Sequence of chain 1.I:
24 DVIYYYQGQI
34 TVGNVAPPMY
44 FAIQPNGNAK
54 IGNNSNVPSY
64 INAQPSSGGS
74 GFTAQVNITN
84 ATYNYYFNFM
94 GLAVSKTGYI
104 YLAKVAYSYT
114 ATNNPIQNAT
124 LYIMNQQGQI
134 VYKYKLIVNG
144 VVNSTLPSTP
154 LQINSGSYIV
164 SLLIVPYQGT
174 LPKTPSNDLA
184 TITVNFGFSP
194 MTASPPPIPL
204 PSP

Binding-site contacts:
Ligand atom O7 contacts residue ALA52 of chain 1.H at 3.6 Å (h-bond).
Ligand atom O5 contacts residue ASN56 of chain 1.H at 2.4 Å (h-bond).
Ligand atom O3 contacts residue PRO199 of chain 1.I at 4.1 Å.
Ligand atom O6 contacts residue PRO198 of chain 1.I at 3.7 Å.
Ligand atom O6 contacts residue ILE162 of chain 1.H at 3.4 Å.
Ligand atom C3 contacts residue PRO199 of chain 1.I at 4.1 Å (hydrophobic).
Ligand atom O4 contacts residue PRO199 of chain 1.I at 3.6 Å.
Ligand atom O6 contacts residue PRO199 of chain 1.I at 3.6 Å.
Ligand atom O6 contacts residue ASN91 of chain 1.H at 3.3 Å (h-bond).
Ligand atom N2 contacts residue ASN56 of chain 1.H at 2.9 Å (h-bond).
Ligand atom C1 contacts residue ASN56 of chain 1.H at 1.4 Å.
Ligand atom C8 contacts residue GLN130 of chain 1.H at 3.6 Å.
Ligand atom O5 contacts residue LYS53 of chain 1.H at 3.5 Å.
Ligand atom O6 contacts residue LYS53 of chain 1.H at 3.8 Å.
Ligand atom C6 contacts residue ASN91 of chain 1.H at 3.4 Å.
Ligand atom C1 contacts residue ALA52 of chain 1.H at 3.7 Å (hydrophobic).
Ligand atom C6 contacts residue SER197 of chain 1.I at 3.6 Å.
Ligand atom O4 contacts residue GLN130 of chain 1.H at 3.7 Å.
Ligand atom C1 contacts residue PRO199 of chain 1.I at 4.1 Å (hydrophobic).
Ligand atom C8 contacts residue GLN129 of chain 1.H at 3.6 Å.
Ligand atom C3 contacts residue ASN56 of chain 1.H at 3.8 Å.
Ligand atom C5 contacts residue ASN91 of chain 1.H at 3.5 Å.
Ligand atom C6 contacts residue LYS53 of chain 1.H at 3.1 Å.
Ligand atom C7 contacts residue ASN56 of chain 1.H at 3.2 Å.
Ligand atom O2 contacts residue GLN130 of chain 1.H at 4.0 Å.
Ligand atom C8 contacts residue PHE90 of chain 1.H at 4.0 Å (hydrophobic).
Ligand atom C2 contacts residue ASN56 of chain 1.H at 2.5 Å.
Ligand atom O1S6 contacts residue GLN130 of chain 1.H at 4.0 Å.
Ligand atom O6 contacts residue PHE90 of chain 1.H at 3.4 Å.
Ligand atom C5 contacts residue ASN56 of chain 1.H at 3.7 Å.
Ligand atom C4 contacts residue SER197 of chain 1.I at 4.0 Å.
Ligand atom O5 contacts residue ASN91 of chain 1.H at 3.3 Å (h-bond).
Ligand atom O7 contacts residue ILE201 of chain 1.I at 3.8 Å.
Ligand atom O5 contacts residue ALA52 of chain 1.H at 3.7 Å.
Ligand atom O5 contacts residue PRO199 of chain 1.I at 3.7 Å.
Ligand atom O7 contacts residue ASN56 of chain 1.H at 3.2 Å (h-bond).
Ligand atom C8 contacts residue GLY131 of chain 1.H at 3.6 Å.
Ligand atom C6 contacts residue PRO198 of chain 1.I at 4.1 Å (hydrophobic).
Ligand atom C3 contacts residue GLN130 of chain 1.H at 3.5 Å.
Ligand atom O4 contacts residue SER197 of chain 1.I at 3.1 Å (h-bond).

Sequence of chain 1.H:
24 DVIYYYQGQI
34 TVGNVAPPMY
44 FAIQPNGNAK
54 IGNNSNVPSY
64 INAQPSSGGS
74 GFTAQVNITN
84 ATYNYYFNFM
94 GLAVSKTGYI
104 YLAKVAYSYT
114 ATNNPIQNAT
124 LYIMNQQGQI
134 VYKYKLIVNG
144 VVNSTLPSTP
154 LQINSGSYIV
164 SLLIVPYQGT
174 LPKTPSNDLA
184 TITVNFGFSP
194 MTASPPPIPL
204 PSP

The small molecule below binds the protein below.
Small molecule (SMILES): CC(=O)N[C@H]1[C@H](O[C@H]2[C@H](O)[C@@H](NC(C)=O)CO[C@@H]2CO)O[C@H](CO[C@H]2O[C@H](CO)[C@@H](O)[C@H](O)[C@@H]2O)[C@@H](O[C@H]2O[C@H](CO)[C@@H](O)[C@H](O)[C@@H]2O)[C@@H]1O[C@@H]1O[C@H](CS(=O)(=O)O)[C@@H](O[C@@H]2O[C@H](CO)[C@@H](O)[C@H](O)[C@H]2O)[C@H](O)[C@H]1O